Sequence of chain 1.B:
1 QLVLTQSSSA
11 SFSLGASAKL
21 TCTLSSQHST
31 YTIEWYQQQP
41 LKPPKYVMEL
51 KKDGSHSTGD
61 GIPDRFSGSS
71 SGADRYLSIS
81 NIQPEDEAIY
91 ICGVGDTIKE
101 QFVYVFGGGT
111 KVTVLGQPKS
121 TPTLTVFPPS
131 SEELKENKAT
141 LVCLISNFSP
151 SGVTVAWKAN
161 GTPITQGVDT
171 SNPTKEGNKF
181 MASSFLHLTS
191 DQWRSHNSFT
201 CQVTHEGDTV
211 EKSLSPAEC

This small molecule binds to this protein.
Small molecule (SMILES): CC[C@H](C)[C@H](NC(=O)[C@H](CCC(N)=O)NC(=O)[C@@H](N)C(C)C)C(=O)N[C@H](C(=O)N[C@@H](Cc1ccc(O)cc1)C(=O)N[C@H](C=O)CCCCN)[C@@H](C)CC

Binding-site contacts:
Ligand atom CD contacts residue TYR31 of chain 1.B at 3.7 Å (hydrophobic).
Ligand atom N contacts residue THR97 of chain 1.B at 3.7 Å.
Ligand atom N contacts residue ASP96 of chain 1.B at 3.1 Å (salt-bridge).
Ligand atom CE contacts residue THR100 of chain 1.A at 3.1 Å.
Ligand atom O contacts residue TYR102 of chain 1.A at 3.3 Å.
Ligand atom NZ contacts residue GLU35 of chain 1.A at 2.8 Å (salt-bridge).
Ligand atom CG contacts residue GLY95 of chain 1.B at 3.3 Å.
Ligand atom OE1 contacts residue TYR31 of chain 1.B at 3.3 Å.
Ligand atom CD1 contacts residue TYR102 of chain 1.A at 3.6 Å (hydrophobic).
Ligand atom CA contacts residue TYR101 of chain 1.A at 3.7 Å (hydrophobic).
Ligand atom NE2 contacts residue GLY95 of chain 1.B at 2.9 Å (h-bond).
Ligand atom NE2 contacts residue THR32 of chain 1.B at 3.1 Å (h-bond).
Ligand atom O contacts residue THR97 of chain 1.B at 3.4 Å.
Ligand atom N contacts residue THR97 of chain 1.B at 3.5 Å.
Ligand atom CB contacts residue THR97 of chain 1.B at 3.2 Å.
Ligand atom CG contacts residue TYR31 of chain 1.B at 3.6 Å (hydrophobic).
Ligand atom CE contacts residue SER103 of chain 1.A at 3.3 Å.
Ligand atom CA contacts residue ASP96 of chain 1.B at 3.6 Å.
Ligand atom C contacts residue THR97 of chain 1.B at 2.9 Å.
Ligand atom O contacts residue ASN52 of chain 1.A at 3.5 Å (h-bond).
Ligand atom CA contacts residue THR97 of chain 1.B at 3.5 Å.
Ligand atom OE1 contacts residue THR32 of chain 1.B at 2.8 Å (h-bond).
Ligand atom NZ contacts residue THR100 of chain 1.A at 3.1 Å (h-bond).
Ligand atom CB contacts residue TYR102 of chain 1.A at 3.5 Å (hydrophobic).
Ligand atom CB contacts residue TYR101 of chain 1.A at 3.5 Å (hydrophobic).
Ligand atom CD contacts residue THR32 of chain 1.B at 3.6 Å.
Ligand atom CG2 contacts residue SER103 of chain 1.A at 3.6 Å.
Ligand atom N contacts residue TYR101 of chain 1.A at 3.0 Å (h-bond).
Ligand atom NZ contacts residue SER103 of chain 1.A at 2.7 Å (h-bond).
Ligand atom CG2 contacts residue THR97 of chain 1.B at 3.3 Å.
Ligand atom O contacts residue TYR101 of chain 1.A at 3.7 Å.
Ligand atom CE contacts residue GLU35 of chain 1.A at 3.6 Å.
Ligand atom NZ contacts residue SER99 of chain 1.A at 2.7 Å (h-bond).
Ligand atom C contacts residue TYR101 of chain 1.A at 3.7 Å (hydrophobic).
Ligand atom O contacts residue ASP96 of chain 1.B at 3.4 Å (salt-bridge).
Ligand atom CG2 contacts residue PHE102 of chain 1.B at 3.6 Å (hydrophobic).
Ligand atom CG2 contacts residue TYR102 of chain 1.A at 3.5 Å (hydrophobic).
Ligand atom O contacts residue THR97 of chain 1.B at 2.4 Å (h-bond).
Ligand atom CD contacts residue GLY95 of chain 1.B at 3.5 Å.
Ligand atom CD contacts residue GLU35 of chain 1.A at 3.2 Å.

Sequence of chain 1.A:
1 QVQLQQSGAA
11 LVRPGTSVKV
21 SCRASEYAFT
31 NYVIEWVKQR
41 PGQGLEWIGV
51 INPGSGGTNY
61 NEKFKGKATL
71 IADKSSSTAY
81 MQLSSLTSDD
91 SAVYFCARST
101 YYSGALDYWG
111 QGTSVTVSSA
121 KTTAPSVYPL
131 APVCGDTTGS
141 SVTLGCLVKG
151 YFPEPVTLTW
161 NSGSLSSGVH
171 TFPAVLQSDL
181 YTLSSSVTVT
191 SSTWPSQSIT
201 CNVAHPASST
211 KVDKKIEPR